A small-molecule ligand and the protein it binds are described below.
Small molecule (SMILES): O=C(O)C(=O)O

Binding-site contacts:
Ligand atom O6 contacts residue GLY315 of chain 1.C at 3.6 Å.
Ligand atom C2 contacts residue ARG314 of chain 1.C at 4.3 Å.
Ligand atom C1 contacts residue ALA313 of chain 1.C at 3.8 Å (hydrophobic).
Ligand atom O5 contacts residue ALA313 of chain 1.C at 4.5 Å.
Ligand atom O5 contacts residue ASP316 of chain 1.C at 4.1 Å.
Ligand atom O5 contacts residue GLU292 of chain 1.C at 3.2 Å (salt-bridge).
Ligand atom C1 contacts residue MG1 of chain 1.S at 3.1 Å.
Ligand atom C2 contacts residue THR348 of chain 1.C at 3.3 Å.
Ligand atom O6 contacts residue ASP316 of chain 1.C at 2.9 Å (salt-bridge).
Ligand atom O6 contacts residue GLU292 of chain 1.C at 3.0 Å (salt-bridge).
Ligand atom O3 contacts residue MET311 of chain 1.C at 4.1 Å.
Ligand atom O3 contacts residue MG1 of chain 1.S at 4.3 Å.
Ligand atom O3 contacts residue THR348 of chain 1.C at 3.0 Å (h-bond).
Ligand atom C2 contacts residue GLY315 of chain 1.C at 3.5 Å.
Ligand atom O4 contacts residue GLY315 of chain 1.C at 2.6 Å (h-bond).
Ligand atom C2 contacts residue ASP316 of chain 1.C at 3.8 Å.
Ligand atom O3 contacts residue MET380 of chain 1.C at 4.1 Å.
Ligand atom O3 contacts residue LYS290 of chain 1.C at 3.9 Å.
Ligand atom O6 contacts residue THR348 of chain 1.C at 4.5 Å.
Ligand atom O3 contacts residue ARG93 of chain 1.C at 4.4 Å.
Ligand atom C1 contacts residue LYS290 of chain 1.C at 3.6 Å.
Ligand atom O4 contacts residue MG1 of chain 1.S at 4.2 Å.
Ligand atom O4 contacts residue ALA313 of chain 1.C at 3.1 Å.
Ligand atom O4 contacts residue ASP316 of chain 1.C at 3.8 Å.
Ligand atom C2 contacts residue MG1 of chain 1.S at 3.0 Å.
Ligand atom C2 contacts residue GLU292 of chain 1.C at 3.7 Å.
Ligand atom O3 contacts residue ALA347 of chain 1.C at 4.3 Å.
Ligand atom C1 contacts residue THR348 of chain 1.C at 3.5 Å.
Ligand atom O5 contacts residue LYS290 of chain 1.C at 2.9 Å (salt-bridge).
Ligand atom C2 contacts residue ALA313 of chain 1.C at 3.5 Å (hydrophobic).
Ligand atom O6 contacts residue ALA313 of chain 1.C at 3.8 Å.
Ligand atom O3 contacts residue ALA313 of chain 1.C at 3.8 Å.
Ligand atom O4 contacts residue ARG314 of chain 1.C at 3.3 Å (salt-bridge).
Ligand atom O5 contacts residue MG1 of chain 1.S at 2.3 Å.
Ligand atom O4 contacts residue THR348 of chain 1.C at 2.5 Å (h-bond).
Ligand atom O6 contacts residue MG1 of chain 1.S at 2.3 Å.
Ligand atom C1 contacts residue GLU292 of chain 1.C at 3.8 Å.

Sequence of chain 1.C:
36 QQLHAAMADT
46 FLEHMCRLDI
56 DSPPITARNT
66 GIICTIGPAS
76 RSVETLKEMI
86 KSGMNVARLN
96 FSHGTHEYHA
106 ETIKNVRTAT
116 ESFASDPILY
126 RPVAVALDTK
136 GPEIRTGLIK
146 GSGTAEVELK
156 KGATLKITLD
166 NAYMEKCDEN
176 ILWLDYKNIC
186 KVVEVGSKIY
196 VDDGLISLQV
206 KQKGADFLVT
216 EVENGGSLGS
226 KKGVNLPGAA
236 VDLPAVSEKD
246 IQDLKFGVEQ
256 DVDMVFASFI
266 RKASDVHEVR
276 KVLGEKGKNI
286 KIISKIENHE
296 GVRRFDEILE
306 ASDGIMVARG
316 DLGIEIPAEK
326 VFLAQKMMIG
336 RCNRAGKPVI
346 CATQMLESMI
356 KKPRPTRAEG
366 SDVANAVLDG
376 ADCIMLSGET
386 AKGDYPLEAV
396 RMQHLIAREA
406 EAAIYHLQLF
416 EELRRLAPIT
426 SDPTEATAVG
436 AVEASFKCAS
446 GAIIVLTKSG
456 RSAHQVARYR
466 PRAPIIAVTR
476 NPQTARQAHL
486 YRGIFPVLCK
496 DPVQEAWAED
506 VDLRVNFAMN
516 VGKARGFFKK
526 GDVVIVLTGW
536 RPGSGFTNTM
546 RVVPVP